Sequence of chain 1.A:
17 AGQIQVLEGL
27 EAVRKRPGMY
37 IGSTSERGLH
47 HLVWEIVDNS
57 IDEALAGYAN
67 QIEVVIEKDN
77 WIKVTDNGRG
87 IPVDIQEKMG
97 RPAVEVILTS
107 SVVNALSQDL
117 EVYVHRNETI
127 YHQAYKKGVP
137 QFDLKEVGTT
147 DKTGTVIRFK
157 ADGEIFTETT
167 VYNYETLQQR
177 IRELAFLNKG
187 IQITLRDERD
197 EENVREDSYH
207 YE

Binding-site contacts:
Ligand atom C14 contacts residue GOL1 of chain 1.E at 4.0 Å.
Ligand atom C10 contacts residue ILE87 of chain 1.A at 4.0 Å (hydrophobic).
Ligand atom C11 contacts residue GLY86 of chain 1.A at 3.3 Å.
Ligand atom C6 contacts residue ILE87 of chain 1.A at 3.9 Å (hydrophobic).
Ligand atom C17 contacts residue ILE52 of chain 1.A at 3.9 Å (hydrophobic).
Ligand atom C10 contacts residue GLY86 of chain 1.A at 4.1 Å.
Ligand atom C3 contacts residue PRO88 of chain 1.A at 4.1 Å (hydrophobic).
Ligand atom C16 contacts residue ASP82 of chain 1.A at 4.1 Å.
Ligand atom C14 contacts residue SER56 of chain 1.A at 3.9 Å.
Ligand atom C14 contacts residue THR151 of chain 1.A at 4.0 Å.
Ligand atom C16 contacts residue ILE153 of chain 1.A at 4.0 Å (hydrophobic).
Ligand atom O18 contacts residue GOL1 of chain 1.E at 2.9 Å (h-bond).
Ligand atom N13 contacts residue ASP82 of chain 1.A at 2.8 Å (salt-bridge).
Ligand atom N15 contacts residue SER56 of chain 1.A at 3.0 Å (h-bond).
Ligand atom C11 contacts residue GLU59 of chain 1.A at 3.2 Å.
Ligand atom C17 contacts residue THR151 of chain 1.A at 3.7 Å.
Ligand atom C14 contacts residue ASP82 of chain 1.A at 3.3 Å.
Ligand atom N1 contacts residue PRO88 of chain 1.A at 3.5 Å.
Ligand atom O12 contacts residue GLU59 of chain 1.A at 2.6 Å (salt-bridge).
Ligand atom C16 contacts residue ILE52 of chain 1.A at 3.6 Å (hydrophobic).
Ligand atom S7 contacts residue ILE87 of chain 1.A at 3.7 Å.
Ligand atom C17 contacts residue ILE153 of chain 1.A at 3.8 Å (hydrophobic).
Ligand atom N15 contacts residue ASP82 of chain 1.A at 2.9 Å (salt-bridge).
Ligand atom O12 contacts residue ARG85 of chain 1.A at 3.1 Å (salt-bridge).
Ligand atom C8 contacts residue ILE87 of chain 1.A at 4.1 Å (hydrophobic).
Ligand atom C5 contacts residue PRO88 of chain 1.A at 4.0 Å (hydrophobic).
Ligand atom N9 contacts residue GLU59 of chain 1.A at 3.7 Å.
Ligand atom C16 contacts residue SER56 of chain 1.A at 3.3 Å.
Ligand atom C17 contacts residue SER56 of chain 1.A at 3.6 Å.
Ligand atom C17 contacts residue VAL80 of chain 1.A at 3.4 Å (hydrophobic).
Ligand atom C2 contacts residue PRO88 of chain 1.A at 3.5 Å (hydrophobic).
Ligand atom C16 contacts residue GOL1 of chain 1.E at 4.1 Å.
Ligand atom C4 contacts residue ILE103 of chain 1.A at 3.8 Å (hydrophobic).
Ligand atom C8 contacts residue ASP82 of chain 1.A at 4.0 Å.
Ligand atom O18 contacts residue ASN55 of chain 1.A at 3.6 Å.
Ligand atom C10 contacts residue GLU59 of chain 1.A at 3.5 Å.
Ligand atom N13 contacts residue THR151 of chain 1.A at 4.1 Å.
Ligand atom N15 contacts residue THR151 of chain 1.A at 4.0 Å.
Ligand atom C11 contacts residue ARG85 of chain 1.A at 4.1 Å.
Ligand atom C3 contacts residue ILE103 of chain 1.A at 3.4 Å (hydrophobic).

A small-molecule ligand and the protein it binds are described below.
Small molecule (SMILES): CCNC(=O)Nc1nc(CO)c(-c2ccc[nH]2)s1